Sequence of chain 3.C:
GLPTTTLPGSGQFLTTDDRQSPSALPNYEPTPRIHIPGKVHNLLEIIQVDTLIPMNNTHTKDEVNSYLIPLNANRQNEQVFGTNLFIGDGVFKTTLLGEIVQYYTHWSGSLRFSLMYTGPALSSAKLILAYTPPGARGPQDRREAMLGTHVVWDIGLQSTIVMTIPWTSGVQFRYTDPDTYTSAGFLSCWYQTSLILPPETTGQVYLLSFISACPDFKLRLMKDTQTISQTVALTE

Sequence of chain 3.A:
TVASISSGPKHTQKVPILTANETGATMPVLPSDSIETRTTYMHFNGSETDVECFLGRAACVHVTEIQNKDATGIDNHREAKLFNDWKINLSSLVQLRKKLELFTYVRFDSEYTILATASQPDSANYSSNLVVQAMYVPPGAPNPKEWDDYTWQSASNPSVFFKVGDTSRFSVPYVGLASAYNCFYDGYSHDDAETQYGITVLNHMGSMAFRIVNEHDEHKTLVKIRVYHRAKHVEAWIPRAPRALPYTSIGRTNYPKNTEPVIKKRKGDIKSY

A small-molecule ligand and the protein it binds are described below.
Small molecule (SMILES): Cc1cc(CCCCCOc2ccc(C3=NCCO3)cc2Cl)on1

Binding-site contacts:
Ligand atom O1A contacts residue MET224 of chain 3.A at 2.8 Å.
Ligand atom CL1 contacts residue TYR128 of chain 3.A at 3.3 Å.
Ligand atom O1A contacts residue PHE186 of chain 3.A at 2.8 Å.
Ligand atom C4A contacts residue PRO174 of chain 3.A at 3.3 Å (hydrophobic).
Ligand atom C4B contacts residue MET224 of chain 3.A at 3.8 Å (hydrophobic).
Ligand atom N3A contacts residue PRO174 of chain 3.A at 3.7 Å.
Ligand atom C5C contacts residue VAL188 of chain 3.A at 3.9 Å (hydrophobic).
Ligand atom C31 contacts residue TYR197 of chain 3.A at 3.9 Å (hydrophobic).
Ligand atom C4C contacts residue VAL191 of chain 3.A at 3.5 Å (hydrophobic).
Ligand atom C5C contacts residue VAL191 of chain 3.A at 3.9 Å (hydrophobic).
Ligand atom C2C contacts residue TYR128 of chain 3.A at 3.8 Å (hydrophobic).
Ligand atom N3A contacts residue ALA24 of chain 3.C at 3.6 Å.
Ligand atom C5A contacts residue VAL176 of chain 3.A at 3.2 Å (hydrophobic).
Ligand atom C1C contacts residue LEU106 of chain 3.A at 3.5 Å (hydrophobic).
Ligand atom C5B contacts residue MET224 of chain 3.A at 3.5 Å (hydrophobic).
Ligand atom C5B contacts residue PHE186 of chain 3.A at 3.5 Å (hydrophobic).
Ligand atom C2C contacts residue TYR197 of chain 3.A at 3.8 Å (hydrophobic).
Ligand atom C5A contacts residue MET224 of chain 3.A at 3.5 Å (hydrophobic).
Ligand atom O1 contacts residue MET221 of chain 3.A at 3.2 Å (h-bond).
Ligand atom C5C contacts residue TYR152 of chain 3.A at 3.9 Å (hydrophobic).
Ligand atom C2A contacts residue PHE186 of chain 3.A at 3.2 Å (hydrophobic).
Ligand atom C6B contacts residue TYR128 of chain 3.A at 3.8 Å (hydrophobic).
Ligand atom N3A contacts residue PHE186 of chain 3.A at 3.9 Å.
Ligand atom C1B contacts residue VAL188 of chain 3.A at 3.9 Å (hydrophobic).
Ligand atom C5A contacts residue PHE186 of chain 3.A at 3.4 Å (hydrophobic).
Ligand atom C2B contacts residue VAL188 of chain 3.A at 3.7 Å (hydrophobic).
Ligand atom C2A contacts residue MET224 of chain 3.A at 3.4 Å (hydrophobic).
Ligand atom C4C contacts residue VAL188 of chain 3.A at 3.9 Å (hydrophobic).
Ligand atom C3C contacts residue TYR128 of chain 3.A at 3.4 Å (hydrophobic).
Ligand atom C1C contacts residue TYR128 of chain 3.A at 3.7 Å (hydrophobic).
Ligand atom C4B contacts residue PHE186 of chain 3.A at 3.4 Å (hydrophobic).
Ligand atom N2 contacts residue ASN219 of chain 3.A at 3.6 Å.
Ligand atom CL1 contacts residue ILE104 of chain 3.A at 3.5 Å.
Ligand atom C4B contacts residue TYR152 of chain 3.A at 3.8 Å (hydrophobic).
Ligand atom C2B contacts residue TYR152 of chain 3.A at 3.8 Å (hydrophobic).
Ligand atom C4 contacts residue LEU106 of chain 3.A at 3.6 Å (hydrophobic).
Ligand atom C5 contacts residue LEU106 of chain 3.A at 3.7 Å (hydrophobic).
Ligand atom O1B contacts residue ILE104 of chain 3.A at 3.8 Å.
Ligand atom C3B contacts residue TYR152 of chain 3.A at 3.7 Å (hydrophobic).
Ligand atom C5A contacts residue ALA150 of chain 3.A at 3.9 Å (hydrophobic).